This protein binds this small molecule.
Small molecule (SMILES): OC[C@H]1O[C@@H](O)[C@H](O)[C@@H](O)[C@H]1O

Sequence of chain 1.C:
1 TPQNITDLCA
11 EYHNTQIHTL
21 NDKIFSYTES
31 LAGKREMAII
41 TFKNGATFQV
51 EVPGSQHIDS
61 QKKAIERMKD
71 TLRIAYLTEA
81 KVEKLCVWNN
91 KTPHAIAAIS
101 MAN

Binding-site contacts:
Ligand atom C5 contacts residue GLU51 of chain 1.C at 4.5 Å.
Ligand atom C5 contacts residue TRP88 of chain 1.C at 3.9 Å (hydrophobic).
Ligand atom C6 contacts residue GLN61 of chain 1.C at 4.3 Å.
Ligand atom O4 contacts residue HIS57 of chain 1.C at 4.1 Å.
Ligand atom C4 contacts residue TRP88 of chain 1.C at 3.7 Å (hydrophobic).
Ligand atom O6 contacts residue HIS57 of chain 1.C at 3.5 Å.
Ligand atom O5 contacts residue GLN56 of chain 1.C at 3.5 Å (h-bond).
Ligand atom C6 contacts residue GLU51 of chain 1.C at 4.4 Å.
Ligand atom C3 contacts residue TRP88 of chain 1.C at 3.7 Å (hydrophobic).
Ligand atom O6 contacts residue GLN56 of chain 1.C at 3.4 Å (h-bond).
Ligand atom C2 contacts residue ASN90 of chain 1.C at 3.8 Å.
Ligand atom C3 contacts residue GLU51 of chain 1.C at 4.1 Å.
Ligand atom O3 contacts residue ASN90 of chain 1.C at 2.8 Å (h-bond).
Ligand atom C6 contacts residue GLN56 of chain 1.C at 3.4 Å.
Ligand atom O6 contacts residue TRP88 of chain 1.C at 3.8 Å.
Ligand atom C5 contacts residue GLN56 of chain 1.C at 4.1 Å.
Ligand atom O2 contacts residue ASN90 of chain 1.C at 2.6 Å (h-bond).
Ligand atom C6 contacts residue HIS57 of chain 1.C at 3.2 Å.
Ligand atom O3 contacts residue GLU51 of chain 1.C at 3.7 Å.
Ligand atom O4 contacts residue GLN56 of chain 1.C at 3.6 Å.
Ligand atom O6 contacts residue GLN61 of chain 1.C at 3.2 Å (h-bond).
Ligand atom O3 contacts residue LYS91 of chain 1.C at 3.1 Å.
Ligand atom O3 contacts residue TRP88 of chain 1.C at 3.9 Å.
Ligand atom C3 contacts residue ASN90 of chain 1.C at 3.6 Å.
Ligand atom O4 contacts residue GLU51 of chain 1.C at 2.4 Å (salt-bridge).
Ligand atom O4 contacts residue LYS91 of chain 1.C at 3.9 Å.
Ligand atom C2 contacts residue LYS91 of chain 1.C at 4.4 Å.
Ligand atom C4 contacts residue GLU51 of chain 1.C at 3.3 Å.
Ligand atom C6 contacts residue TRP88 of chain 1.C at 4.1 Å (hydrophobic).
Ligand atom C3 contacts residue LYS91 of chain 1.C at 4.2 Å.